Binding-site contacts:
Ligand atom C20 contacts residue LEU207 of chain 10.A at 4.0 Å (hydrophobic).
Ligand atom C17 contacts residue LEU116 of chain 10.A at 3.8 Å (hydrophobic).
Ligand atom C20 contacts residue NAP1 of chain 10.D at 3.7 Å.
Ligand atom F1 contacts residue PRO168 of chain 10.A at 3.7 Å.
Ligand atom O1 contacts residue TYR173 of chain 10.A at 3.3 Å (h-bond).
Ligand atom CL1 contacts residue TYR167 of chain 10.A at 4.0 Å.
Ligand atom C21 contacts residue NAP1 of chain 10.D at 3.9 Å.
Ligand atom C20 contacts residue ALA213 of chain 10.A at 3.8 Å (hydrophobic).
Ligand atom C23 contacts residue THR114 of chain 10.A at 3.8 Å.
Ligand atom O1 contacts residue NAP1 of chain 10.D at 3.2 Å.
Ligand atom C19 contacts residue VAL217 of chain 10.A at 3.7 Å (hydrophobic).
Ligand atom O4 contacts residue NAP1 of chain 10.D at 3.9 Å.
Ligand atom C18 contacts residue ALA216 of chain 10.A at 3.7 Å (hydrophobic).
Ligand atom C9 contacts residue TYR167 of chain 10.A at 3.8 Å (hydrophobic).
Ligand atom C1 contacts residue NAP1 of chain 10.D at 4.0 Å.
Ligand atom C5 contacts residue NAP1 of chain 10.D at 3.7 Å.
Ligand atom O4 contacts residue THR212 of chain 10.A at 3.2 Å.
Ligand atom C14 contacts residue NAP1 of chain 10.D at 3.8 Å.
Ligand atom C1 contacts residue SER160 of chain 10.A at 4.0 Å.
Ligand atom C21 contacts residue ALA213 of chain 10.A at 3.6 Å (hydrophobic).
Ligand atom C23 contacts residue ALA216 of chain 10.A at 3.5 Å (hydrophobic).
Ligand atom O1 contacts residue SER160 of chain 10.A at 2.7 Å (h-bond).
Ligand atom C1 contacts residue LEU207 of chain 10.A at 3.5 Å (hydrophobic).
Ligand atom C16 contacts residue TYR173 of chain 10.A at 3.8 Å (hydrophobic).
Ligand atom C3 contacts residue ALA162 of chain 10.A at 3.8 Å (hydrophobic).
Ligand atom O2 contacts residue THR114 of chain 10.A at 3.0 Å.
Ligand atom C24 contacts residue TYR173 of chain 10.A at 3.7 Å (hydrophobic).
Ligand atom C14 contacts residue SER160 of chain 10.A at 3.7 Å.
Ligand atom C3 contacts residue SER160 of chain 10.A at 3.8 Å.
Ligand atom C1 contacts residue GLY206 of chain 10.A at 3.5 Å.
Ligand atom C5 contacts residue ILE111 of chain 10.A at 3.4 Å (hydrophobic).
Ligand atom O2 contacts residue ILE111 of chain 10.A at 3.9 Å.
Ligand atom C1 contacts residue LEU205 of chain 10.A at 3.8 Å (hydrophobic).
Ligand atom C17 contacts residue VAL170 of chain 10.A at 3.7 Å (hydrophobic).
Ligand atom C8 contacts residue LEU116 of chain 10.A at 3.8 Å (hydrophobic).
Ligand atom O4 contacts residue ALA213 of chain 10.A at 3.8 Å.
Ligand atom F1 contacts residue VAL221 of chain 10.A at 4.0 Å.
Ligand atom O3 contacts residue LEU207 of chain 10.A at 3.9 Å.
Ligand atom C3 contacts residue TYR167 of chain 10.A at 3.9 Å (hydrophobic).
Ligand atom C18 contacts residue LEU116 of chain 10.A at 3.9 Å (hydrophobic).

The small molecule below binds the protein below.
Small molecule (SMILES): CC(C)(Oc1ccc(F)cc1Cl)C(=O)NC1[C@@H]2CC3C[C@H]1CC(S(C)(=O)=O)(C3)C2

Sequence of chain 10.A:
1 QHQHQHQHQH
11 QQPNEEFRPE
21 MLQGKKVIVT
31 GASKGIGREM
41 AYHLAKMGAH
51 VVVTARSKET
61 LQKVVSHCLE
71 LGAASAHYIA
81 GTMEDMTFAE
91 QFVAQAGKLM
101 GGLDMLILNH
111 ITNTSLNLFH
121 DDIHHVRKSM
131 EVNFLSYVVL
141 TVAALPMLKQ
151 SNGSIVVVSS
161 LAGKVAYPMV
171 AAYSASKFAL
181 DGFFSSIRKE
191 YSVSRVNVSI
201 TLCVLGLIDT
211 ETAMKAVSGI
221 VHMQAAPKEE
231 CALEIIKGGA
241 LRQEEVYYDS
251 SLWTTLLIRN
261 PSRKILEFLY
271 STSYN